The small molecule below binds the protein below.
Small molecule (SMILES): O=C(O)[C@@H]1CCCN1C(=O)[C@@H]1CCCN1C(=O)[C@@H]1CCCN1C(=O)[C@@H]1CCCN1C(=O)[C@@H]1CCCN1C(=O)[C@@H]1CCCN1

Binding-site contacts:
Ligand atom O contacts residue TYR149 of chain 1.B at 3.7 Å.
Ligand atom CG contacts residue TRP55 of chain 1.A at 3.6 Å (hydrophobic).
Ligand atom CD contacts residue LEU146 of chain 1.A at 3.7 Å (hydrophobic).
Ligand atom CB contacts residue TRP27 of chain 1.A at 3.6 Å (hydrophobic).
Ligand atom CB contacts residue TYR155 of chain 1.B at 3.8 Å (hydrophobic).
Ligand atom N contacts residue TYR149 of chain 1.A at 3.4 Å (h-bond).
Ligand atom CG contacts residue TYR155 of chain 1.B at 3.6 Å (hydrophobic).
Ligand atom O contacts residue TRP27 of chain 1.A at 2.8 Å (h-bond).
Ligand atom C contacts residue TYR149 of chain 1.A at 3.1 Å (hydrophobic).
Ligand atom CG contacts residue TYR149 of chain 1.A at 3.6 Å (hydrophobic).
Ligand atom CB contacts residue TYR155 of chain 1.A at 3.6 Å (hydrophobic).
Ligand atom CA contacts residue TRP27 of chain 1.A at 3.5 Å (hydrophobic).
Ligand atom CG contacts residue LEU150 of chain 1.B at 3.7 Å (hydrophobic).
Ligand atom CB contacts residue TYR30 of chain 1.A at 3.7 Å (hydrophobic).
Ligand atom CG contacts residue SER24 of chain 1.B at 3.7 Å.
Ligand atom CG contacts residue GLY25 of chain 1.B at 3.7 Å.
Ligand atom CD contacts residue TYR30 of chain 1.A at 3.6 Å (hydrophobic).
Ligand atom CG contacts residue TRP27 of chain 1.B at 3.5 Å (hydrophobic).
Ligand atom CG contacts residue SER26 of chain 1.A at 3.4 Å.
Ligand atom CD contacts residue SER26 of chain 1.A at 3.4 Å.
Ligand atom N contacts residue TRP27 of chain 1.A at 3.6 Å.
Ligand atom CD contacts residue TRP27 of chain 1.A at 3.5 Å (hydrophobic).
Ligand atom CB contacts residue SER24 of chain 1.B at 3.7 Å.
Ligand atom CD contacts residue TRP27 of chain 1.B at 3.6 Å (hydrophobic).
Ligand atom CB contacts residue TRP55 of chain 1.B at 3.6 Å (hydrophobic).
Ligand atom CD contacts residue LEU150 of chain 1.B at 3.6 Å (hydrophobic).
Ligand atom CD contacts residue TYR149 of chain 1.A at 3.7 Å (hydrophobic).
Ligand atom CG contacts residue TYR30 of chain 1.A at 3.6 Å (hydrophobic).
Ligand atom O contacts residue TYR149 of chain 1.A at 2.7 Å (h-bond).
Ligand atom CD contacts residue GLY25 of chain 1.B at 3.0 Å.
Ligand atom O contacts residue TYR155 of chain 1.B at 2.8 Å (h-bond).
Ligand atom CG contacts residue LEU146 of chain 1.A at 3.6 Å (hydrophobic).
Ligand atom CD contacts residue TYR155 of chain 1.B at 3.6 Å (hydrophobic).
Ligand atom CB contacts residue TYR30 of chain 1.B at 3.5 Å (hydrophobic).
Ligand atom O contacts residue TRP27 of chain 1.B at 2.8 Å (h-bond).
Ligand atom CA contacts residue TRP27 of chain 1.B at 3.6 Å (hydrophobic).
Ligand atom CA contacts residue TYR149 of chain 1.A at 3.6 Å (hydrophobic).
Ligand atom CD contacts residue TRP55 of chain 1.A at 3.5 Å (hydrophobic).
Ligand atom N contacts residue TRP27 of chain 1.B at 3.6 Å.
Ligand atom OXT contacts residue GLN34 of chain 1.A at 3.5 Å (h-bond).

Sequence of chain 1.A:
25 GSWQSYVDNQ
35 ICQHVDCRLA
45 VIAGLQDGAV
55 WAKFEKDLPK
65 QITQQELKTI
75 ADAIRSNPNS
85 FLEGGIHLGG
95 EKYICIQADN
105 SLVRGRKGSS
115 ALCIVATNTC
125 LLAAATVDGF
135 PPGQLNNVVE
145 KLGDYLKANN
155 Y

Sequence of chain 1.B:
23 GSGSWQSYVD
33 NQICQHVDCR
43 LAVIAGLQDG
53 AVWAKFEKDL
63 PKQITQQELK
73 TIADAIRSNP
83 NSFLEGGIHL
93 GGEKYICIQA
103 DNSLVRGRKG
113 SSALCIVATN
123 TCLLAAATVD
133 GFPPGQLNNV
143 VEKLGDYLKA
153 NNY